A protein and the small-molecule ligand that binds it are described below.
Small molecule (SMILES): CC(=O)N[C@@H]1[C@@H](O)[C@H](O)[C@@H](CO)O[C@H]1O

Binding-site contacts:
Ligand atom O7 contacts residue SER587 of chain 1.D at 4.0 Å.
Ligand atom C8 contacts residue THR562 of chain 1.D at 3.8 Å.
Ligand atom C1 contacts residue SER587 of chain 1.D at 4.2 Å.
Ligand atom C7 contacts residue SER587 of chain 1.D at 3.8 Å.
Ligand atom C7 contacts residue ASN618 of chain 1.D at 3.8 Å.
Ligand atom C3 contacts residue ASN618 of chain 1.D at 3.7 Å.
Ligand atom N2 contacts residue ASN618 of chain 1.D at 2.7 Å (h-bond).
Ligand atom C8 contacts residue SER587 of chain 1.D at 3.8 Å.
Ligand atom O5 contacts residue VAL589 of chain 1.D at 3.8 Å.
Ligand atom C4 contacts residue ASN618 of chain 1.D at 4.2 Å.
Ligand atom C5 contacts residue ASN618 of chain 1.D at 3.6 Å.
Ligand atom O7 contacts residue ASN618 of chain 1.D at 4.5 Å.
Ligand atom N2 contacts residue SER587 of chain 1.D at 4.2 Å.
Ligand atom N2 contacts residue LYS586 of chain 1.D at 4.0 Å.
Ligand atom C2 contacts residue SER587 of chain 1.D at 4.2 Å.
Ligand atom C6 contacts residue VAL589 of chain 1.D at 3.9 Å (hydrophobic).
Ligand atom C1 contacts residue ASN618 of chain 1.D at 1.4 Å.
Ligand atom C2 contacts residue ASN618 of chain 1.D at 2.4 Å.
Ligand atom C8 contacts residue ASN563 of chain 1.D at 4.4 Å.
Ligand atom O5 contacts residue ASN618 of chain 1.D at 2.3 Å (h-bond).
Ligand atom O6 contacts residue VAL589 of chain 1.D at 3.5 Å.
Ligand atom O5 contacts residue SER587 of chain 1.D at 4.2 Å.
Ligand atom O7 contacts residue LYS586 of chain 1.D at 3.7 Å.
Ligand atom C7 contacts residue LYS586 of chain 1.D at 4.0 Å.

Sequence of chain 1.D:
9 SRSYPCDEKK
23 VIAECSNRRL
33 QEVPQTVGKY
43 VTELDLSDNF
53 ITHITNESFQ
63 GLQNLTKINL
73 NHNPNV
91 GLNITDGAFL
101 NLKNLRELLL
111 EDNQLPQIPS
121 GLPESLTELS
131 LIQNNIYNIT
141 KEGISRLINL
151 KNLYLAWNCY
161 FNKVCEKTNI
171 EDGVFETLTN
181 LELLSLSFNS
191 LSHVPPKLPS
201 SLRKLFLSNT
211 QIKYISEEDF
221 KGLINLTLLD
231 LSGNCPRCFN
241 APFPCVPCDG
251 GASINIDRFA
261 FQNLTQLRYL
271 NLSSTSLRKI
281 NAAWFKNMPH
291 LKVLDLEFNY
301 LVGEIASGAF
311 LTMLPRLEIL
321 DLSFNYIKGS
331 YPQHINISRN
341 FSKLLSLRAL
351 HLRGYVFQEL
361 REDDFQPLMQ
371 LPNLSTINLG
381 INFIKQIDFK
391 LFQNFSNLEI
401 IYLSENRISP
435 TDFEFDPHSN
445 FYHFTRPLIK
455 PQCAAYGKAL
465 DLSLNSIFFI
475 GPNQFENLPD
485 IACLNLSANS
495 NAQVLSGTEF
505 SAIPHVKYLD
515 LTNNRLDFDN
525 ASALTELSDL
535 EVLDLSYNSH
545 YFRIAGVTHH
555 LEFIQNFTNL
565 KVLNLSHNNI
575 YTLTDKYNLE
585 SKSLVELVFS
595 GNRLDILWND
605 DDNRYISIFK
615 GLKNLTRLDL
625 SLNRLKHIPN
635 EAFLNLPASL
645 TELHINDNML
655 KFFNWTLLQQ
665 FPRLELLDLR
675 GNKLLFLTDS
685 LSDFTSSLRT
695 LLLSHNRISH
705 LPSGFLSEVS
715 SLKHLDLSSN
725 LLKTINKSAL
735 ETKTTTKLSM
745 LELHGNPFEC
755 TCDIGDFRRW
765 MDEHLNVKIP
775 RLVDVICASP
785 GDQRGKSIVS